This protein binds this small molecule.
Small molecule (SMILES): CC1=C(O)/C(=C\N=C(/C=C\CP(=O)(O)O)C(=O)O)C(COP(=O)(O)O)=CN1

Sequence of chain 1.A:
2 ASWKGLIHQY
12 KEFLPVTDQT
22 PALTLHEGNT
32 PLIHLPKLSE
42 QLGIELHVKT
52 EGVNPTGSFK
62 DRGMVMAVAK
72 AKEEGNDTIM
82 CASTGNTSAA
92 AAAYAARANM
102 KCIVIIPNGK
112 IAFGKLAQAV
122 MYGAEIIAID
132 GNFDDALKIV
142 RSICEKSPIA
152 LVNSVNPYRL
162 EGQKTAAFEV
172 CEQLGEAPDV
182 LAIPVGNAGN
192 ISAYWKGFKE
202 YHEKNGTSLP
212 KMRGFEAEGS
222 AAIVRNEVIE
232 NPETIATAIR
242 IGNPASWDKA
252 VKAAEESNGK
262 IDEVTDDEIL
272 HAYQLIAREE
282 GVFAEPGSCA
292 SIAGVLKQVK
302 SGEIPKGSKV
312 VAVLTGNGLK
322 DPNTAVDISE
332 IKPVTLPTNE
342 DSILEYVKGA

Binding-site contacts:
Ligand atom C2A contacts residue GLU286 of chain 1.A at 3.3 Å.
Ligand atom C6 contacts residue THR316 of chain 1.A at 3.5 Å.
Ligand atom P contacts residue ALA189 of chain 1.A at 3.5 Å.
Ligand atom OP1 contacts residue ASN188 of chain 1.A at 2.6 Å (h-bond).
Ligand atom PG contacts residue THR88 of chain 1.A at 3.5 Å.
Ligand atom OP2 contacts residue ALA189 of chain 1.A at 2.8 Å (h-bond).
Ligand atom OG2 contacts residue LYS61 of chain 1.A at 2.7 Å (salt-bridge).
Ligand atom O3B contacts residue SER84 of chain 1.A at 2.7 Å (h-bond).
Ligand atom OG3 contacts residue SER155 of chain 1.A at 2.6 Å (h-bond).
Ligand atom O3B contacts residue THR85 of chain 1.A at 2.9 Å (h-bond).
Ligand atom O2B contacts residue THR88 of chain 1.A at 2.8 Å (h-bond).
Ligand atom N1 contacts residue THR316 of chain 1.A at 2.6 Å (h-bond).
Ligand atom CBC contacts residue THR88 of chain 1.A at 3.2 Å.
Ligand atom OG3 contacts residue ASN188 of chain 1.A at 3.0 Å (h-bond).
Ligand atom OP3 contacts residue ASN191 of chain 1.A at 2.8 Å (h-bond).
Ligand atom O2B contacts residue ASN87 of chain 1.A at 2.9 Å (h-bond).
Ligand atom CAI contacts residue LYS61 of chain 1.A at 3.5 Å.
Ligand atom OG2 contacts residue ARG160 of chain 1.A at 2.7 Å (salt-bridge).
Ligand atom OG2 contacts residue THR88 of chain 1.A at 2.7 Å (h-bond).
Ligand atom C4A contacts residue LYS61 of chain 1.A at 3.3 Å.
Ligand atom OP2 contacts residue ASN188 of chain 1.A at 3.5 Å (h-bond).
Ligand atom C2 contacts residue THR316 of chain 1.A at 3.3 Å.
Ligand atom O3B contacts residue THR88 of chain 1.A at 3.4 Å (h-bond).
Ligand atom O2B contacts residue THR85 of chain 1.A at 3.5 Å (h-bond).
Ligand atom CEI contacts residue THR88 of chain 1.A at 3.3 Å.
Ligand atom C5A contacts residue GLY187 of chain 1.A at 3.3 Å.
Ligand atom O3 contacts residue ASN87 of chain 1.A at 2.8 Å (h-bond).
Ligand atom CAI contacts residue THR85 of chain 1.A at 3.5 Å.
Ligand atom N4A contacts residue LYS61 of chain 1.A at 3.2 Å.
Ligand atom C2A contacts residue ASN87 of chain 1.A at 3.1 Å.
Ligand atom OP2 contacts residue GLY187 of chain 1.A at 2.8 Å (h-bond).
Ligand atom OG1 contacts residue SER155 of chain 1.A at 2.7 Å (h-bond).
Ligand atom O2B contacts residue SER84 of chain 1.A at 3.3 Å (h-bond).
Ligand atom CBC contacts residue THR85 of chain 1.A at 3.2 Å.
Ligand atom OG1 contacts residue ARG160 of chain 1.A at 3.0 Å (salt-bridge).
Ligand atom C2A contacts residue THR316 of chain 1.A at 3.3 Å.
Ligand atom OG1 contacts residue ASN154 of chain 1.A at 2.7 Å (h-bond).
Ligand atom PG contacts residue SER155 of chain 1.A at 3.5 Å.
Ligand atom CBC contacts residue SER84 of chain 1.A at 3.5 Å.
Ligand atom OP3 contacts residue GLY190 of chain 1.A at 3.4 Å (h-bond).